Sequence of chain 1.I:
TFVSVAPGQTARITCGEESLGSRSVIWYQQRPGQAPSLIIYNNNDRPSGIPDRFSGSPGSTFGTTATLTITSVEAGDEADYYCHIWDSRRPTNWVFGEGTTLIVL

Sequence of chain 1.G:
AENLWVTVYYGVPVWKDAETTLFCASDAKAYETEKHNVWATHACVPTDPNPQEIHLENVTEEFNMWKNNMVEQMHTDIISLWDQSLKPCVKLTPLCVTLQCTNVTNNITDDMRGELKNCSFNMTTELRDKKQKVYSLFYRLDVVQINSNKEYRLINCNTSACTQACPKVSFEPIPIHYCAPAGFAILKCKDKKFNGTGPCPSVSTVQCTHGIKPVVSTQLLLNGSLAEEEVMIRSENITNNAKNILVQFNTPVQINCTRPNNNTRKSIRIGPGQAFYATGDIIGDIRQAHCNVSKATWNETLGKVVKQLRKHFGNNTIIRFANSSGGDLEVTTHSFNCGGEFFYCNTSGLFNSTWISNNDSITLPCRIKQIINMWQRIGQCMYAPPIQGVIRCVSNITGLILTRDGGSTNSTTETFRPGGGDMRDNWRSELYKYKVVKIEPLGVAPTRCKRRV

Binding-site contacts:
Ligand atom O5 contacts residue ASN107 of chain 1.G at 2.3 Å (h-bond).
Ligand atom O3 contacts residue ASN58 of chain 1.H at 3.9 Å.
Ligand atom C3 contacts residue ASN107 of chain 1.G at 3.8 Å.
Ligand atom C6 contacts residue ILE108 of chain 1.G at 3.8 Å (hydrophobic).
Ligand atom C1 contacts residue ASN107 of chain 1.G at 1.4 Å.
Ligand atom C5 contacts residue ILE108 of chain 1.G at 4.2 Å (hydrophobic).
Ligand atom O7 contacts residue PHE114 of chain 1.H at 4.0 Å.
Ligand atom C8 contacts residue ASP89 of chain 1.I at 3.3 Å.
Ligand atom N2 contacts residue THR94 of chain 1.I at 3.5 Å.
Ligand atom O6 contacts residue THR115 of chain 1.H at 2.9 Å (h-bond).
Ligand atom O7 contacts residue ARG92 of chain 1.I at 4.2 Å.
Ligand atom O7 contacts residue SER90 of chain 1.I at 4.1 Å.
Ligand atom O3 contacts residue GLY55 of chain 1.H at 3.4 Å (h-bond).
Ligand atom C7 contacts residue ASP89 of chain 1.I at 4.1 Å.
Ligand atom O3 contacts residue GLY55 of chain 1.H at 4.1 Å.
Ligand atom C2 contacts residue GLY55 of chain 1.H at 4.1 Å.
Ligand atom C3 contacts residue THR94 of chain 1.I at 4.2 Å.
Ligand atom O5 contacts residue ILE108 of chain 1.G at 3.8 Å.
Ligand atom C8 contacts residue PRO93 of chain 1.I at 3.9 Å (hydrophobic).
Ligand atom C6 contacts residue THR109 of chain 1.G at 3.8 Å.
Ligand atom C7 contacts residue THR94 of chain 1.I at 4.1 Å.
Ligand atom C8 contacts residue THR94 of chain 1.I at 3.7 Å.
Ligand atom C7 contacts residue ASN58 of chain 1.H at 3.3 Å.
Ligand atom C5 contacts residue ASN107 of chain 1.G at 3.6 Å.
Ligand atom C8 contacts residue ARG92 of chain 1.I at 3.4 Å.
Ligand atom C7 contacts residue ARG92 of chain 1.I at 3.9 Å.
Ligand atom C2 contacts residue ASP56 of chain 1.H at 3.7 Å.
Ligand atom C2 contacts residue ASN58 of chain 1.H at 3.8 Å.
Ligand atom O7 contacts residue ASP89 of chain 1.I at 4.0 Å.
Ligand atom O4 contacts residue TYR50 of chain 1.H at 4.1 Å.
Ligand atom O3 contacts residue THR94 of chain 1.I at 4.1 Å.
Ligand atom N2 contacts residue ASN58 of chain 1.H at 3.9 Å.
Ligand atom C7 contacts residue ASN107 of chain 1.G at 3.2 Å.
Ligand atom C6 contacts residue THR115 of chain 1.H at 3.6 Å.
Ligand atom C2 contacts residue ASN107 of chain 1.G at 2.5 Å.
Ligand atom O7 contacts residue ASN107 of chain 1.G at 3.0 Å (h-bond).
Ligand atom O7 contacts residue ASN58 of chain 1.H at 2.4 Å (h-bond).
Ligand atom C3 contacts residue GLY55 of chain 1.H at 3.4 Å.
Ligand atom N2 contacts residue ASN107 of chain 1.G at 3.0 Å (h-bond).
Ligand atom O2 contacts residue ASP56 of chain 1.H at 2.3 Å (salt-bridge).

This protein binds this small molecule.
Small molecule (SMILES): CC(=O)N[C@H]1[C@H](O[C@H]2[C@H](O)[C@@H](NC(C)=O)CO[C@@H]2CO)O[C@H](CO)[C@@H](O[C@@H]2O[C@H](CO)[C@@H](O)[C@H](O[C@H]3O[C@H](CO)[C@@H](O)[C@H](O)[C@@H]3O)[C@@H]2O)[C@@H]1O

Sequence of chain 1.H:
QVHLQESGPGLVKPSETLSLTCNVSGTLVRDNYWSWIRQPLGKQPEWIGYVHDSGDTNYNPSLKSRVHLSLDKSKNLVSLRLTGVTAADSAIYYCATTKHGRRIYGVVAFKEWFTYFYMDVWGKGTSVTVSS